This small molecule binds to this protein.
Small molecule (SMILES): NCC(=O)O

Sequence of chain 1.C:
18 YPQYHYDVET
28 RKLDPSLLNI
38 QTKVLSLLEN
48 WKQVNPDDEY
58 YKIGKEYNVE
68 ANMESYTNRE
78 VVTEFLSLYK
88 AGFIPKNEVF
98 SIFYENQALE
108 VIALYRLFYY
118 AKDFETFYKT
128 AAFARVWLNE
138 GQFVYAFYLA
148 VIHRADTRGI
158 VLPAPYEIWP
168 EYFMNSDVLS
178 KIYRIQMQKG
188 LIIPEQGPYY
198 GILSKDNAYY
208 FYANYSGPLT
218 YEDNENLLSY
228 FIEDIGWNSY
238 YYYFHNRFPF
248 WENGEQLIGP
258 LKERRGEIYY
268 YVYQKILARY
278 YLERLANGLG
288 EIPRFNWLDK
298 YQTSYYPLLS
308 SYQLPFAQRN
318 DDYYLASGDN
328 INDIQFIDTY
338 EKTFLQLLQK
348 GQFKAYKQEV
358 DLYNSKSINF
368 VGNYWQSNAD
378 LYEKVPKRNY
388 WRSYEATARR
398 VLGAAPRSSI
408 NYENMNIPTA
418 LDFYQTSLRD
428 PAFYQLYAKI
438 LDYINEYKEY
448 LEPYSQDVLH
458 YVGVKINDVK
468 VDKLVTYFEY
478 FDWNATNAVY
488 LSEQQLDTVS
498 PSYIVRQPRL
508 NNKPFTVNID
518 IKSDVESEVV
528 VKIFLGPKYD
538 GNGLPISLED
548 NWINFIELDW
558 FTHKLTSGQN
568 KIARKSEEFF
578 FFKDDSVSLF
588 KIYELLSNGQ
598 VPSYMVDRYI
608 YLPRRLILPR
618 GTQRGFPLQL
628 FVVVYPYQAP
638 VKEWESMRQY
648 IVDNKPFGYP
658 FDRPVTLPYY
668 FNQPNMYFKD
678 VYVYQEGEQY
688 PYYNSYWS

Binding-site contacts:
Ligand atom N contacts residue TRP166 of chain 1.C at 4.0 Å.
Ligand atom O contacts residue TYR239 of chain 1.C at 4.1 Å.
Ligand atom C contacts residue ASP419 of chain 1.C at 4.3 Å.
Ligand atom C contacts residue ILE99 of chain 1.C at 4.0 Å (hydrophobic).
Ligand atom CA contacts residue TYR142 of chain 1.C at 4.1 Å (hydrophobic).
Ligand atom OXT contacts residue ILE99 of chain 1.C at 2.8 Å (h-bond).
Ligand atom O contacts residue ILE99 of chain 1.C at 4.3 Å.
Ligand atom C contacts residue PHE97 of chain 1.C at 4.2 Å (hydrophobic).
Ligand atom CA contacts residue GLN422 of chain 1.C at 3.9 Å.
Ligand atom N contacts residue PHE97 of chain 1.C at 4.3 Å.
Ligand atom CA contacts residue PHE420 of chain 1.C at 4.0 Å (hydrophobic).
Ligand atom N contacts residue TYR142 of chain 1.C at 3.7 Å.
Ligand atom O contacts residue GLN422 of chain 1.C at 3.4 Å (h-bond).
Ligand atom OXT contacts residue ASP419 of chain 1.C at 3.7 Å.
Ligand atom O contacts residue PHE420 of chain 1.C at 4.2 Å.
Ligand atom C contacts residue TYR142 of chain 1.C at 4.1 Å (hydrophobic).
Ligand atom N contacts residue TYR239 of chain 1.C at 3.9 Å.
Ligand atom O contacts residue TYR142 of chain 1.C at 4.0 Å.
Ligand atom C contacts residue PHE420 of chain 1.C at 4.0 Å (hydrophobic).
Ligand atom C contacts residue GLN422 of chain 1.C at 4.0 Å.
Ligand atom OXT contacts residue PHE420 of chain 1.C at 4.0 Å.
Ligand atom OXT contacts residue SER98 of chain 1.C at 3.4 Å.
Ligand atom N contacts residue GLN422 of chain 1.C at 2.8 Å (h-bond).
Ligand atom CA contacts residue PHE97 of chain 1.C at 3.7 Å (hydrophobic).
Ligand atom OXT contacts residue PHE97 of chain 1.C at 4.0 Å.
Ligand atom O contacts residue TYR421 of chain 1.C at 3.9 Å.
Ligand atom C contacts residue SER98 of chain 1.C at 4.4 Å.